Binding-site contacts:
Ligand atom C3 contacts residue THR1100 of chain 1.B at 3.5 Å.
Ligand atom C7 contacts residue ASN1098 of chain 1.B at 3.5 Å.
Ligand atom C2 contacts residue HIS1101 of chain 1.B at 3.6 Å.
Ligand atom O5 contacts residue HIS1101 of chain 1.B at 4.0 Å.
Ligand atom C4 contacts residue HIS1101 of chain 1.B at 4.2 Å.
Ligand atom C4 contacts residue ASN1098 of chain 1.B at 4.3 Å.
Ligand atom C5 contacts residue PHE1103 of chain 1.B at 3.9 Å (hydrophobic).
Ligand atom N2 contacts residue ASN1098 of chain 1.B at 2.9 Å (h-bond).
Ligand atom O4 contacts residue THR1100 of chain 1.B at 4.3 Å.
Ligand atom O4 contacts residue HIS1101 of chain 1.B at 3.3 Å.
Ligand atom C1 contacts residue ASN1098 of chain 1.B at 1.4 Å.
Ligand atom C1 contacts residue THR1100 of chain 1.B at 3.7 Å.
Ligand atom O5 contacts residue ASN1098 of chain 1.B at 2.4 Å (h-bond).
Ligand atom C5 contacts residue HIS1101 of chain 1.B at 4.4 Å.
Ligand atom C2 contacts residue THR1100 of chain 1.B at 3.6 Å.
Ligand atom C7 contacts residue THR1100 of chain 1.B at 4.1 Å.
Ligand atom C1 contacts residue HIS1101 of chain 1.B at 3.9 Å.
Ligand atom C6 contacts residue PHE1103 of chain 1.B at 3.8 Å (hydrophobic).
Ligand atom N2 contacts residue HIS1101 of chain 1.B at 4.0 Å.
Ligand atom C1 contacts residue PHE1103 of chain 1.B at 4.5 Å (hydrophobic).
Ligand atom O3 contacts residue THR1100 of chain 1.B at 4.4 Å.
Ligand atom C5 contacts residue ASN1098 of chain 1.B at 3.6 Å.
Ligand atom N2 contacts residue THR1100 of chain 1.B at 3.0 Å (h-bond).
Ligand atom O7 contacts residue HIS1101 of chain 1.B at 3.3 Å (h-bond).
Ligand atom C8 contacts residue THR1100 of chain 1.B at 4.1 Å.
Ligand atom C2 contacts residue ASN1098 of chain 1.B at 2.5 Å.
Ligand atom C4 contacts residue THR1100 of chain 1.B at 4.4 Å.
Ligand atom C7 contacts residue HIS1101 of chain 1.B at 3.6 Å.
Ligand atom C8 contacts residue HIS1101 of chain 1.B at 3.9 Å.
Ligand atom O5 contacts residue PHE1103 of chain 1.B at 4.0 Å.
Ligand atom C3 contacts residue ASN1098 of chain 1.B at 3.8 Å.
Ligand atom C3 contacts residue HIS1101 of chain 1.B at 4.2 Å.
Ligand atom C8 contacts residue ILE1114 of chain 1.B at 4.3 Å (hydrophobic).
Ligand atom O7 contacts residue ASN1098 of chain 1.B at 3.2 Å (h-bond).

This small molecule binds to this protein.
Small molecule (SMILES): CC(=O)N[C@H]1[C@H](O[C@H]2[C@H](O)[C@@H](NC(C)=O)CO[C@@H]2CO)O[C@H](CO)[C@@H](O)[C@@H]1O

Sequence of chain 1.B:
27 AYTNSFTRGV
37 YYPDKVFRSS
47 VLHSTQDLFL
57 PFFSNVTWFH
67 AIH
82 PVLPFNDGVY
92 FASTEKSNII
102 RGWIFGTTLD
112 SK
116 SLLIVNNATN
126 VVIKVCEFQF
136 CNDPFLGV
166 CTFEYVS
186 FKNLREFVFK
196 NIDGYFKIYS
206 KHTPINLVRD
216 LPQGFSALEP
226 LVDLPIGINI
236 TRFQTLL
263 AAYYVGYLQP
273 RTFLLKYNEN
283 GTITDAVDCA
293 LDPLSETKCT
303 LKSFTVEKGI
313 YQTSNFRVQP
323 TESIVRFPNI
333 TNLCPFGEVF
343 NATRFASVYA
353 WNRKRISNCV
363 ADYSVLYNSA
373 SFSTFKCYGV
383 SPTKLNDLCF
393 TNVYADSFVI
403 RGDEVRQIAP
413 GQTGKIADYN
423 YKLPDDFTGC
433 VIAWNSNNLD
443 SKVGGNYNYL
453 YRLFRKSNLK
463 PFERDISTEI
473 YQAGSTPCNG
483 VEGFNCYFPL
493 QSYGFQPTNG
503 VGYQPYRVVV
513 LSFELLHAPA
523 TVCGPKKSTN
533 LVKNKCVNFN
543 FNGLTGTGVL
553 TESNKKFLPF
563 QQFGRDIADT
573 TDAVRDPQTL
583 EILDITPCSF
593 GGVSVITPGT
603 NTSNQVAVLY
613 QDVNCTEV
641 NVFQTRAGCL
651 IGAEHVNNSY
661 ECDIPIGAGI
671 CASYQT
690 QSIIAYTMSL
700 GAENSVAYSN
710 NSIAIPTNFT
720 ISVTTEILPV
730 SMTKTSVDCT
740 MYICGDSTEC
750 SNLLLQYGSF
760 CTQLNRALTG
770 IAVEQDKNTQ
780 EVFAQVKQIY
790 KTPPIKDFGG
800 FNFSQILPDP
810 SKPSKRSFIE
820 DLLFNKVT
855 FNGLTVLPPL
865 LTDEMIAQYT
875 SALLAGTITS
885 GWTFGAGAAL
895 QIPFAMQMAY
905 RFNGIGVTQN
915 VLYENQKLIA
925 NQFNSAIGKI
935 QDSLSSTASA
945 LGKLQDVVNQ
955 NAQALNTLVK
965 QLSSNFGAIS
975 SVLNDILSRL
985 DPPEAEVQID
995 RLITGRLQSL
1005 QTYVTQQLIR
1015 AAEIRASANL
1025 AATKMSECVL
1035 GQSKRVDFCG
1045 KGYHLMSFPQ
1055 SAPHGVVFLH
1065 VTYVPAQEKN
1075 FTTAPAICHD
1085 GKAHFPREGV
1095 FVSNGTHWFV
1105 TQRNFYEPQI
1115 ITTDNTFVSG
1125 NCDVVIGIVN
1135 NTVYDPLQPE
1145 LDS